Binding-site contacts:
Ligand atom N2 contacts residue ASN385 of chain 1.A at 3.0 Å (h-bond).
Ligand atom C6 contacts residue PRO361 of chain 1.A at 4.1 Å (hydrophobic).
Ligand atom O7 contacts residue ASN385 of chain 1.A at 2.8 Å (h-bond).
Ligand atom C3 contacts residue ASN385 of chain 1.A at 3.8 Å.
Ligand atom C4 contacts residue ASN385 of chain 1.A at 4.2 Å.
Ligand atom C2 contacts residue ASN385 of chain 1.A at 2.5 Å.
Ligand atom O5 contacts residue ASN385 of chain 1.A at 2.3 Å (h-bond).
Ligand atom C1 contacts residue ASN385 of chain 1.A at 1.4 Å.
Ligand atom C5 contacts residue ASN385 of chain 1.A at 3.7 Å.
Ligand atom C7 contacts residue ASN385 of chain 1.A at 3.1 Å.
Ligand atom C8 contacts residue ASN385 of chain 1.A at 4.5 Å.

Sequence of chain 1.A:
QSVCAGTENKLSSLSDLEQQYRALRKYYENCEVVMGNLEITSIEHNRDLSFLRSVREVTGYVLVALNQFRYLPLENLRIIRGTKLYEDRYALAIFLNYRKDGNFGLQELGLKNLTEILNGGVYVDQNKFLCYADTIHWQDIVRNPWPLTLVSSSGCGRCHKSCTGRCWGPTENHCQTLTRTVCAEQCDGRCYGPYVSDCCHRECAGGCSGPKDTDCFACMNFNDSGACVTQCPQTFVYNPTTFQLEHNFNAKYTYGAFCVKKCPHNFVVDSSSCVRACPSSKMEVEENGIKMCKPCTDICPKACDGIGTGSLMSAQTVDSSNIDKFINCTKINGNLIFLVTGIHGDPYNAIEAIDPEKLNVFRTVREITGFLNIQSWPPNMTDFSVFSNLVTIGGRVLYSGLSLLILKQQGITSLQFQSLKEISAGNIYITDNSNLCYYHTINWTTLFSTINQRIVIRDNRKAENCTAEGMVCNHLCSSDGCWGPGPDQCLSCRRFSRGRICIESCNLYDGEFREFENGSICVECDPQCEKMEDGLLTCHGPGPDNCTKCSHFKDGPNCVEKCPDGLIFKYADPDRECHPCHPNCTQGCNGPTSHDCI

The small molecule below binds the protein below.
Small molecule (SMILES): CC(=O)N[C@@H]1[C@@H](O)[C@H](O)[C@@H](CO)O[C@H]1O